Binding-site contacts:
Ligand atom C5 contacts residue ASN271 of chain 1.D at 3.7 Å.
Ligand atom O6 contacts residue ILE292 of chain 1.D at 3.3 Å.
Ligand atom C4 contacts residue ASN271 of chain 1.D at 4.2 Å.
Ligand atom C2 contacts residue ASN271 of chain 1.D at 2.5 Å.
Ligand atom C1 contacts residue ASN271 of chain 1.D at 1.4 Å.
Ligand atom C8 contacts residue VAL410 of chain 1.D at 4.1 Å (hydrophobic).
Ligand atom C8 contacts residue ASN271 of chain 1.D at 4.5 Å.
Ligand atom C1 contacts residue ILE292 of chain 1.D at 4.5 Å (hydrophobic).
Ligand atom O5 contacts residue ILE292 of chain 1.D at 4.0 Å.
Ligand atom N2 contacts residue ASN271 of chain 1.D at 2.9 Å (h-bond).
Ligand atom O5 contacts residue ASN271 of chain 1.D at 2.4 Å (h-bond).
Ligand atom O7 contacts residue ASN271 of chain 1.D at 3.5 Å (h-bond).
Ligand atom C5 contacts residue GLN408 of chain 1.D at 4.4 Å.
Ligand atom C3 contacts residue ASN271 of chain 1.D at 3.8 Å.
Ligand atom C7 contacts residue ASN271 of chain 1.D at 3.4 Å.

This small molecule binds to this protein.
Small molecule (SMILES): CC(=O)N[C@H]1[C@H](O[C@H]2[C@H](O)[C@@H](NC(C)=O)CO[C@@H]2CO)O[C@H](CO)[C@@H](O)[C@@H]1O

Sequence of chain 1.D:
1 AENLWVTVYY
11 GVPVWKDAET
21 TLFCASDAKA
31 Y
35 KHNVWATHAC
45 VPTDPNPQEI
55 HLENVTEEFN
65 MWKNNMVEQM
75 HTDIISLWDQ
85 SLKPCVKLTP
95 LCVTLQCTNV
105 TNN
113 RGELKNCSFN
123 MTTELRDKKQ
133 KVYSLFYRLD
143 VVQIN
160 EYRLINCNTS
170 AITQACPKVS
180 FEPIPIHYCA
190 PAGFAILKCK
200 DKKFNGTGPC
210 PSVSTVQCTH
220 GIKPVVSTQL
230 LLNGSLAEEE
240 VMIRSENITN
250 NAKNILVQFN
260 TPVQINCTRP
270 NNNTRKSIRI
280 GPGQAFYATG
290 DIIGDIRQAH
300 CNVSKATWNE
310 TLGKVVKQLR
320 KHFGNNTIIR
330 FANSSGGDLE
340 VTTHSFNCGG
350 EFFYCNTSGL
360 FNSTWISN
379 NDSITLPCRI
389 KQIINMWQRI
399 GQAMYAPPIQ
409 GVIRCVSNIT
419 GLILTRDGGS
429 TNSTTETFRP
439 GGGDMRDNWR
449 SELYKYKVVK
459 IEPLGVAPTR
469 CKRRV